Binding-site contacts:
Ligand atom O contacts residue ARG96 of chain 1.A at 2.7 Å (salt-bridge).
Ligand atom OE2 contacts residue SER142 of chain 1.A at 3.1 Å (h-bond).
Ligand atom OXT contacts residue LEU90 of chain 1.A at 3.7 Å.
Ligand atom CA contacts residue PRO89 of chain 1.A at 4.1 Å (hydrophobic).
Ligand atom CD contacts residue LEU138 of chain 1.A at 4.1 Å (hydrophobic).
Ligand atom N contacts residue THR91 of chain 1.A at 2.9 Å (h-bond).
Ligand atom CA contacts residue SER142 of chain 1.A at 3.2 Å.
Ligand atom OXT contacts residue ARG96 of chain 1.A at 2.7 Å (salt-bridge).
Ligand atom OE2 contacts residue GLY141 of chain 1.A at 3.5 Å.
Ligand atom CD contacts residue GLU193 of chain 1.A at 4.0 Å.
Ligand atom C contacts residue THR91 of chain 1.A at 3.6 Å.
Ligand atom N contacts residue GLU193 of chain 1.A at 2.8 Å (salt-bridge).
Ligand atom CA contacts residue GLU193 of chain 1.A at 3.4 Å.
Ligand atom OE1 contacts residue THR143 of chain 1.A at 2.6 Å (h-bond).
Ligand atom O contacts residue GLY141 of chain 1.A at 3.4 Å.
Ligand atom N contacts residue SER142 of chain 1.A at 4.0 Å.
Ligand atom N contacts residue PRO89 of chain 1.A at 3.0 Å (h-bond).
Ligand atom OXT contacts residue PRO89 of chain 1.A at 3.8 Å.
Ligand atom CA contacts residue THR91 of chain 1.A at 3.4 Å.
Ligand atom OXT contacts residue THR91 of chain 1.A at 2.9 Å (h-bond).
Ligand atom CA contacts residue TYR61 of chain 1.A at 4.1 Å (hydrophobic).
Ligand atom OXT contacts residue SER142 of chain 1.A at 3.9 Å.
Ligand atom CB contacts residue SER142 of chain 1.A at 4.3 Å.
Ligand atom CB contacts residue TYR61 of chain 1.A at 3.6 Å (hydrophobic).
Ligand atom O contacts residue SER142 of chain 1.A at 2.8 Å (h-bond).
Ligand atom CB contacts residue GLU193 of chain 1.A at 4.2 Å.
Ligand atom CD contacts residue THR143 of chain 1.A at 3.2 Å.
Ligand atom OE2 contacts residue THR143 of chain 1.A at 3.0 Å (h-bond).
Ligand atom OE1 contacts residue GLU193 of chain 1.A at 3.8 Å.
Ligand atom CG contacts residue GLU193 of chain 1.A at 3.8 Å.
Ligand atom CD contacts residue SER142 of chain 1.A at 4.3 Å.
Ligand atom CG contacts residue LEU138 of chain 1.A at 3.8 Å (hydrophobic).
Ligand atom C contacts residue ARG96 of chain 1.A at 3.4 Å.
Ligand atom C contacts residue SER142 of chain 1.A at 3.3 Å.
Ligand atom O contacts residue TYR61 of chain 1.A at 3.5 Å.
Ligand atom OXT contacts residue TYR61 of chain 1.A at 3.6 Å.
Ligand atom CB contacts residue LEU138 of chain 1.A at 4.1 Å (hydrophobic).
Ligand atom N contacts residue TYR61 of chain 1.A at 4.1 Å.
Ligand atom C contacts residue TYR61 of chain 1.A at 3.8 Å (hydrophobic).
Ligand atom N contacts residue TYR220 of chain 1.A at 3.8 Å.

A protein and the small-molecule ligand that binds it are described below.
Small molecule (SMILES): N[C@@H](CCC(=O)O)C(=O)O

Sequence of chain 1.A:
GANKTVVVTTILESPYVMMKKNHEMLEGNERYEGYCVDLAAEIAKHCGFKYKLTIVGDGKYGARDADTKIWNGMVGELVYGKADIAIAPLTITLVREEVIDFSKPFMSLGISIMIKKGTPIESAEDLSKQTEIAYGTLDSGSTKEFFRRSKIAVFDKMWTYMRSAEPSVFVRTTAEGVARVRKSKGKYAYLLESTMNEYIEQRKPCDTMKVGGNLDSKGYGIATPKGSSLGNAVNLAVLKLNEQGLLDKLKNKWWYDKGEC